Binding-site contacts:
Ligand atom C14 contacts residue GLY285 of chain 4.B at 3.5 Å.
Ligand atom C19 contacts residue IMP1 of chain 4.K at 3.6 Å.
Ligand atom C7 contacts residue PRO27 of chain 2.B at 3.9 Å (hydrophobic).
Ligand atom BR1 contacts residue HIS147 of chain 4.B at 3.8 Å.
Ligand atom C9 contacts residue TYR340 of chain 2.B at 3.6 Å (hydrophobic).
Ligand atom C21 contacts residue ALA146 of chain 4.B at 3.7 Å (hydrophobic).
Ligand atom C23 contacts residue GLU311 of chain 4.B at 3.9 Å.
Ligand atom C21 contacts residue THR203 of chain 4.B at 3.1 Å.
Ligand atom C19 contacts residue ALA146 of chain 4.B at 3.6 Å (hydrophobic).
Ligand atom N1 contacts residue GLU311 of chain 4.B at 3.1 Å (salt-bridge).
Ligand atom C23 contacts residue GLY285 of chain 4.B at 3.7 Å.
Ligand atom C4 contacts residue ALA146 of chain 4.B at 3.9 Å (hydrophobic).
Ligand atom C21 contacts residue IMP1 of chain 4.K at 3.4 Å.
Ligand atom BR1 contacts residue GLY339 of chain 2.B at 3.4 Å.
Ligand atom C21 contacts residue GLU311 of chain 4.B at 3.4 Å.
Ligand atom C4 contacts residue GLU311 of chain 4.B at 3.9 Å.
Ligand atom N1 contacts residue ALA146 of chain 4.B at 3.9 Å.
Ligand atom C6 contacts residue PRO27 of chain 2.B at 3.9 Å (hydrophobic).
Ligand atom C contacts residue ALA146 of chain 4.B at 3.9 Å (hydrophobic).
Ligand atom C20 contacts residue ALA146 of chain 4.B at 3.8 Å (hydrophobic).
Ligand atom C20 contacts residue IMP1 of chain 4.K at 3.6 Å.
Ligand atom C9 contacts residue GLU311 of chain 4.B at 3.8 Å.
Ligand atom N2 contacts residue GLU311 of chain 4.B at 3.5 Å (salt-bridge).
Ligand atom C8 contacts residue SER336 of chain 2.B at 3.9 Å.
Ligand atom C15 contacts residue MET284 of chain 4.B at 3.7 Å (hydrophobic).
Ligand atom C8 contacts residue PRO27 of chain 2.B at 4.0 Å (hydrophobic).
Ligand atom C15 contacts residue GLY285 of chain 4.B at 3.6 Å.
Ligand atom C17 contacts residue ALA146 of chain 4.B at 3.9 Å (hydrophobic).
Ligand atom C14 contacts residue MET284 of chain 4.B at 4.0 Å (hydrophobic).
Ligand atom C8 contacts residue TYR340 of chain 2.B at 3.9 Å (hydrophobic).
Ligand atom BR1 contacts residue VAL25 of chain 2.B at 4.0 Å.
Ligand atom C13 contacts residue GLY285 of chain 4.B at 3.8 Å.
Ligand atom C23 contacts residue MET290 of chain 4.B at 3.8 Å (hydrophobic).
Ligand atom C22 contacts residue MET290 of chain 4.B at 3.5 Å (hydrophobic).
Ligand atom O contacts residue ALA146 of chain 4.B at 3.7 Å.
Ligand atom C contacts residue GLU311 of chain 4.B at 3.8 Å.
Ligand atom C16 contacts residue GLY285 of chain 4.B at 3.9 Å.
Ligand atom C21 contacts residue TYR340 of chain 2.B at 3.7 Å (hydrophobic).
Ligand atom C18 contacts residue ALA146 of chain 4.B at 3.9 Å (hydrophobic).
Ligand atom C23 contacts residue VAL309 of chain 4.B at 3.9 Å (hydrophobic).

This small molecule binds to this protein.
Small molecule (SMILES): C=C(C)c1cccc(C(C)(C)NC(=O)Nc2ccc(Br)cc2)c1

Sequence of chain 4.B:
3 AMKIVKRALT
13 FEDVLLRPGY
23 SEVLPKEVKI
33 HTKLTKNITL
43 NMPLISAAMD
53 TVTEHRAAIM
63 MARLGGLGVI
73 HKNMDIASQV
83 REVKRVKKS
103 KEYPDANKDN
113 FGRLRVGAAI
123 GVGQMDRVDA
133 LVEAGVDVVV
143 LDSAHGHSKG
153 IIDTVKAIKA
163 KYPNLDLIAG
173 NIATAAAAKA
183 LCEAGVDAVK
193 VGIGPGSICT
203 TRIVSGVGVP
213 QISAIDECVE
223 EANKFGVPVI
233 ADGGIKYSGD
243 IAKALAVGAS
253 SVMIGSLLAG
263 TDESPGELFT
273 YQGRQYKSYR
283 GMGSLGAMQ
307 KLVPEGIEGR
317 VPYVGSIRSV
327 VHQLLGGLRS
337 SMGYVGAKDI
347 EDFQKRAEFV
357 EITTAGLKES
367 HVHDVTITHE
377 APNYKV

Sequence of chain 2.B:
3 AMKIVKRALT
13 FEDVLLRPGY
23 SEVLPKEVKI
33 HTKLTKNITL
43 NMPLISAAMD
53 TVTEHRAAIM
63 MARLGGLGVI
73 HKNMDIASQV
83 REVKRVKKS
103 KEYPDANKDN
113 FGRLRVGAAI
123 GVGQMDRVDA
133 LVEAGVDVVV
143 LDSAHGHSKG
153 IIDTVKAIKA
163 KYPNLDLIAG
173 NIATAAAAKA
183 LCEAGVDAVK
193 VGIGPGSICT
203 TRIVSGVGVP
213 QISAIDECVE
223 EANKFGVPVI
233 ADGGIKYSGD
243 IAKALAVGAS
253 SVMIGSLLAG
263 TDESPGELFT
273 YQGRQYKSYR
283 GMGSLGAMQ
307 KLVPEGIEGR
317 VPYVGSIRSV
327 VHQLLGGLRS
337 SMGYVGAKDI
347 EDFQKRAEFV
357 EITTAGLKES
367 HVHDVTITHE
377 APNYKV